Binding-site contacts:
Ligand atom C8 contacts residue GLN295 of chain 1.C at 3.6 Å.
Ligand atom C22 contacts residue ILE302 of chain 1.C at 3.8 Å (hydrophobic).
Ligand atom C15 contacts residue ASN247 of chain 1.C at 3.2 Å.
Ligand atom C18 contacts residue PHE266 of chain 1.C at 3.9 Å (hydrophobic).
Ligand atom C4 contacts residue SER294 of chain 1.C at 3.8 Å.
Ligand atom C5 contacts residue PHE266 of chain 1.C at 3.5 Å (hydrophobic).
Ligand atom C13 contacts residue ILE262 of chain 1.C at 4.0 Å (hydrophobic).
Ligand atom N1 contacts residue PHE266 of chain 1.C at 4.0 Å.
Ligand atom O3 contacts residue GLN295 of chain 1.C at 3.5 Å (h-bond).
Ligand atom C27 contacts residue HIS86 of chain 1.C at 3.5 Å.
Ligand atom C6 contacts residue PHE266 of chain 1.C at 3.9 Å (hydrophobic).
Ligand atom O2 contacts residue GLN295 of chain 1.C at 3.1 Å (h-bond).
Ligand atom C21 contacts residue ILE302 of chain 1.C at 3.7 Å (hydrophobic).
Ligand atom C13 contacts residue TYR85 of chain 1.C at 3.8 Å (hydrophobic).
Ligand atom C11 contacts residue PHE298 of chain 1.C at 3.8 Å (hydrophobic).
Ligand atom O4 contacts residue MET199 of chain 1.C at 3.2 Å.
Ligand atom C5 contacts residue MET263 of chain 1.C at 3.6 Å (hydrophobic).
Ligand atom C14 contacts residue ILE262 of chain 1.C at 3.6 Å (hydrophobic).
Ligand atom O3 contacts residue ILE262 of chain 1.C at 3.4 Å.
Ligand atom C12 contacts residue PHE298 of chain 1.C at 4.0 Å (hydrophobic).
Ligand atom C26 contacts residue MET199 of chain 1.C at 3.9 Å (hydrophobic).
Ligand atom C9 contacts residue PHE298 of chain 1.C at 3.7 Å (hydrophobic).
Ligand atom O1 contacts residue PHE298 of chain 1.C at 3.7 Å.
Ligand atom C3 contacts residue MET283 of chain 1.C at 3.7 Å (hydrophobic).
Ligand atom C22 contacts residue MET199 of chain 1.C at 3.9 Å (hydrophobic).
Ligand atom C6 contacts residue MET263 of chain 1.C at 3.8 Å (hydrophobic).
Ligand atom C1 contacts residue SER294 of chain 1.C at 3.3 Å.
Ligand atom C14 contacts residue PHE298 of chain 1.C at 3.7 Å (hydrophobic).
Ligand atom O2 contacts residue PHE298 of chain 1.C at 3.9 Å.
Ligand atom C8 contacts residue PHE298 of chain 1.C at 3.4 Å (hydrophobic).
Ligand atom C3 contacts residue SER294 of chain 1.C at 3.9 Å.
Ligand atom C10 contacts residue PHE298 of chain 1.C at 3.8 Å (hydrophobic).
Ligand atom O2 contacts residue ILE262 of chain 1.C at 3.7 Å.
Ligand atom C9 contacts residue ILE262 of chain 1.C at 3.8 Å (hydrophobic).
Ligand atom C4 contacts residue MET283 of chain 1.C at 3.4 Å (hydrophobic).
Ligand atom C13 contacts residue ASN247 of chain 1.C at 4.0 Å.
Ligand atom C10 contacts residue ILE262 of chain 1.C at 4.0 Å (hydrophobic).
Ligand atom C26 contacts residue LEU245 of chain 1.C at 3.4 Å (hydrophobic).
Ligand atom C1 contacts residue PHE298 of chain 1.C at 3.5 Å (hydrophobic).
Ligand atom C24 contacts residue MET199 of chain 1.C at 3.7 Å (hydrophobic).

A protein and the small-molecule ligand that binds it are described below.
Small molecule (SMILES): COc1ccccc1COc1cc(C2=NN(C3CCCCCC3)C(=O)C2(C)C)ccc1OC

Sequence of chain 1.C:
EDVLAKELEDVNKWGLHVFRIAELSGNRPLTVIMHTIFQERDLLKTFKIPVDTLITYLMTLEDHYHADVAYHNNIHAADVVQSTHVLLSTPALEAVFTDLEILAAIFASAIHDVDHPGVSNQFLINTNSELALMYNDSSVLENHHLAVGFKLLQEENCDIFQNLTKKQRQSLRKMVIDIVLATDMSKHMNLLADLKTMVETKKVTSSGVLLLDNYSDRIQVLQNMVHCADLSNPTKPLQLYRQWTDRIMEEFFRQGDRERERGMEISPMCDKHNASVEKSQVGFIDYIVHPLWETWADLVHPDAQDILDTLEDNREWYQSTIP